Binding-site contacts:
Ligand atom C04 contacts residue VAL92 of chain 1.F at 3.7 Å (hydrophobic).
Ligand atom C11 contacts residue ARG54 of chain 1.E at 3.4 Å.
Ligand atom C10 contacts residue VAL92 of chain 1.F at 4.1 Å (hydrophobic).
Ligand atom B02 contacts residue ARG54 of chain 1.E at 3.2 Å.
Ligand atom C05 contacts residue ARG54 of chain 1.E at 3.9 Å.
Ligand atom O12 contacts residue VAL92 of chain 1.F at 4.1 Å.
Ligand atom O01 contacts residue THR89 of chain 1.F at 3.9 Å.
Ligand atom C06 contacts residue TYR96 of chain 1.F at 4.0 Å (hydrophobic).
Ligand atom C05 contacts residue PHE57 of chain 1.E at 4.3 Å (hydrophobic).
Ligand atom O08 contacts residue SER58 of chain 1.E at 3.3 Å.
Ligand atom O12 contacts residue GLU84 of chain 1.F at 2.7 Å (salt-bridge).
Ligand atom O08 contacts residue ALA291 of chain 1.E at 4.4 Å.
Ligand atom C04 contacts residue ARG54 of chain 1.E at 3.7 Å.
Ligand atom C06 contacts residue VAL92 of chain 1.F at 4.4 Å (hydrophobic).
Ligand atom C03 contacts residue ARG54 of chain 1.E at 3.5 Å.
Ligand atom N07 contacts residue TYR96 of chain 1.F at 3.4 Å.
Ligand atom O01 contacts residue GLU84 of chain 1.F at 2.8 Å (salt-bridge).
Ligand atom N07 contacts residue SER58 of chain 1.E at 3.9 Å.
Ligand atom O12 contacts residue ARG54 of chain 1.E at 2.8 Å (salt-bridge).
Ligand atom O09 contacts residue ARG54 of chain 1.E at 3.3 Å (salt-bridge).
Ligand atom O01 contacts residue VAL92 of chain 1.F at 3.9 Å.
Ligand atom C06 contacts residue ARG54 of chain 1.E at 3.7 Å.
Ligand atom C11 contacts residue VAL92 of chain 1.F at 3.6 Å (hydrophobic).
Ligand atom O09 contacts residue TYR96 of chain 1.F at 3.3 Å.
Ligand atom O08 contacts residue TYR96 of chain 1.F at 3.1 Å (h-bond).
Ligand atom O08 contacts residue ARG54 of chain 1.E at 3.1 Å (salt-bridge).
Ligand atom B02 contacts residue GLU84 of chain 1.F at 3.4 Å.
Ligand atom O09 contacts residue PHE57 of chain 1.E at 3.5 Å.
Ligand atom O09 contacts residue SER58 of chain 1.E at 3.4 Å (h-bond).
Ligand atom B02 contacts residue VAL92 of chain 1.F at 3.7 Å.
Ligand atom N07 contacts residue ARG54 of chain 1.E at 3.3 Å (salt-bridge).
Ligand atom O12 contacts residue LEU267 of chain 1.E at 3.6 Å.
Ligand atom O08 contacts residue ARG294 of chain 1.E at 3.4 Å.
Ligand atom C10 contacts residue TYR96 of chain 1.F at 4.5 Å (hydrophobic).
Ligand atom C05 contacts residue TYR96 of chain 1.F at 4.4 Å (hydrophobic).
Ligand atom N07 contacts residue PHE57 of chain 1.E at 4.4 Å.
Ligand atom C03 contacts residue VAL92 of chain 1.F at 3.4 Å (hydrophobic).
Ligand atom O01 contacts residue ARG54 of chain 1.E at 3.9 Å.
Ligand atom C05 contacts residue VAL92 of chain 1.F at 4.2 Å (hydrophobic).
Ligand atom C10 contacts residue ARG54 of chain 1.E at 3.6 Å.

Sequence of chain 1.E:
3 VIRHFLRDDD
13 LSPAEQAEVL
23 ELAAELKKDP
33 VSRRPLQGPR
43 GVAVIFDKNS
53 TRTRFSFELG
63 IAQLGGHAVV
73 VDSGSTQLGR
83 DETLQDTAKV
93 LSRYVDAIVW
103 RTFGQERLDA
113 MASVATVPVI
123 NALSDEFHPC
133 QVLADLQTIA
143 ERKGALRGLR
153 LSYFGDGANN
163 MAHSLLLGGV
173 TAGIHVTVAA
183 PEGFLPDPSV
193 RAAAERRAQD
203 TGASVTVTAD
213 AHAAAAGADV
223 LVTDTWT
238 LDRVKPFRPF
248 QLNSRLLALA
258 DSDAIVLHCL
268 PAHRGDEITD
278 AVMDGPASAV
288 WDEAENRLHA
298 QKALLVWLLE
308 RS

This small molecule binds to this protein.
Small molecule (SMILES): O=[N+]([O-])c1ccc(B(O)O)cc1

Sequence of chain 1.F:
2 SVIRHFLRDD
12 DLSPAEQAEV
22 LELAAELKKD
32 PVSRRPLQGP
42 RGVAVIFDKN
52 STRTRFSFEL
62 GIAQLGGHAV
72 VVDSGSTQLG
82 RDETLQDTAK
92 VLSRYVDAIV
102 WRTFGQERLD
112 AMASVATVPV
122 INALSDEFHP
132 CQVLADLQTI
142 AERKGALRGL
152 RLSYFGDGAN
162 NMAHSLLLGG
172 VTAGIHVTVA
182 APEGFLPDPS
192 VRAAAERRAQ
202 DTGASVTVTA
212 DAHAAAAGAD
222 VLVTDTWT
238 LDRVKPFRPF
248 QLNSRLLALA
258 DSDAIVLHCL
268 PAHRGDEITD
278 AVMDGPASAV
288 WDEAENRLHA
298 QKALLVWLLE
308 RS